Sequence of chain 2.B:
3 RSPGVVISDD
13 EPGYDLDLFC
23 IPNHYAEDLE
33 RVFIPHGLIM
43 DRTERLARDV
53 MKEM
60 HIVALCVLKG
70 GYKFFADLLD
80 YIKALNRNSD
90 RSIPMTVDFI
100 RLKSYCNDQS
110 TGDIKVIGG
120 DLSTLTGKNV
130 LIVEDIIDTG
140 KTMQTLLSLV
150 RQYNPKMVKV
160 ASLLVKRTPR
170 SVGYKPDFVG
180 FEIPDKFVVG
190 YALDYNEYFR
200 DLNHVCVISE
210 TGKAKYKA

Binding-site contacts:
Ligand atom OAF contacts residue LYS140 of chain 2.B at 3.7 Å.
Ligand atom O6 contacts residue LYS185 of chain 2.B at 3.7 Å.
Ligand atom N7 contacts residue LYS165 of chain 2.B at 3.2 Å (salt-bridge).
Ligand atom N1 contacts residue PHE186 of chain 2.B at 3.6 Å.
Ligand atom N3 contacts residue PHE186 of chain 2.B at 3.9 Å.
Ligand atom N2 contacts residue LEU192 of chain 2.B at 3.5 Å.
Ligand atom N7 contacts residue ASP137 of chain 2.B at 3.5 Å (salt-bridge).
Ligand atom OAC contacts residue GLY139 of chain 2.B at 2.8 Å (h-bond).
Ligand atom O6 contacts residue VAL187 of chain 2.B at 3.0 Å (h-bond).
Ligand atom OAC contacts residue THR138 of chain 2.B at 3.4 Å (h-bond).
Ligand atom OAF contacts residue THR141 of chain 2.B at 2.5 Å (h-bond).
Ligand atom C8 contacts residue ASP137 of chain 2.B at 3.6 Å.
Ligand atom C2 contacts residue PHE186 of chain 2.B at 3.5 Å (hydrophobic).
Ligand atom OAC contacts residue ASP137 of chain 2.B at 3.0 Å (salt-bridge).
Ligand atom C5 contacts residue LYS165 of chain 2.B at 3.8 Å.
Ligand atom C6 contacts residue LYS165 of chain 2.B at 3.8 Å.
Ligand atom CAI contacts residue ILE135 of chain 2.B at 3.5 Å (hydrophobic).
Ligand atom C6 contacts residue PHE186 of chain 2.B at 3.8 Å (hydrophobic).
Ligand atom N1 contacts residue VAL187 of chain 2.B at 2.6 Å (h-bond).
Ligand atom C2 contacts residue VAL187 of chain 2.B at 3.3 Å (hydrophobic).
Ligand atom PAU contacts residue THR141 of chain 2.B at 3.7 Å.
Ligand atom PAU contacts residue THR138 of chain 2.B at 3.5 Å.
Ligand atom C6 contacts residue VAL187 of chain 2.B at 3.7 Å (hydrophobic).
Ligand atom N2 contacts residue PHE186 of chain 2.B at 3.8 Å.
Ligand atom PAU contacts residue ASP137 of chain 2.B at 3.9 Å.
Ligand atom N2 contacts residue ASP193 of chain 2.B at 3.5 Å (salt-bridge).
Ligand atom OAF contacts residue THR138 of chain 2.B at 3.6 Å (h-bond).
Ligand atom OAE contacts residue GLY139 of chain 2.B at 4.0 Å.
Ligand atom OAE contacts residue ASP137 of chain 2.B at 3.4 Å.
Ligand atom O6 contacts residue PHE186 of chain 2.B at 3.5 Å.
Ligand atom C6 contacts residue ILE135 of chain 2.B at 4.0 Å (hydrophobic).
Ligand atom OAC contacts residue LYS140 of chain 2.B at 3.9 Å.
Ligand atom N2 contacts residue VAL187 of chain 2.B at 3.1 Å (h-bond).
Ligand atom PAU contacts residue GLY139 of chain 2.B at 3.7 Å.
Ligand atom O6 contacts residue LYS165 of chain 2.B at 3.0 Å (salt-bridge).
Ligand atom C5 contacts residue PHE186 of chain 2.B at 3.9 Å (hydrophobic).
Ligand atom OAC contacts residue ILE136 of chain 2.B at 3.7 Å.
Ligand atom O6 contacts residue ILE135 of chain 2.B at 3.8 Å.
Ligand atom CAI contacts residue THR141 of chain 2.B at 3.6 Å.
Ligand atom OAE contacts residue THR138 of chain 2.B at 2.9 Å (h-bond).

The small molecule below binds the protein below.
Small molecule (SMILES): Nc1nc2c(ncn2C[C@@H](CO)OCP(=O)(O)O)c(=O)[nH]1